The protein below binds the small molecule below.
Small molecule (SMILES): Nc1nc2c(ncn2[C@@H]2O[C@H](CO[P](=O)(O)C[P](=O)(O)OP(=O)(O)O)[C@@H](O)[C@H]2O)c(=O)[nH]1

Sequence of chain 1.B:
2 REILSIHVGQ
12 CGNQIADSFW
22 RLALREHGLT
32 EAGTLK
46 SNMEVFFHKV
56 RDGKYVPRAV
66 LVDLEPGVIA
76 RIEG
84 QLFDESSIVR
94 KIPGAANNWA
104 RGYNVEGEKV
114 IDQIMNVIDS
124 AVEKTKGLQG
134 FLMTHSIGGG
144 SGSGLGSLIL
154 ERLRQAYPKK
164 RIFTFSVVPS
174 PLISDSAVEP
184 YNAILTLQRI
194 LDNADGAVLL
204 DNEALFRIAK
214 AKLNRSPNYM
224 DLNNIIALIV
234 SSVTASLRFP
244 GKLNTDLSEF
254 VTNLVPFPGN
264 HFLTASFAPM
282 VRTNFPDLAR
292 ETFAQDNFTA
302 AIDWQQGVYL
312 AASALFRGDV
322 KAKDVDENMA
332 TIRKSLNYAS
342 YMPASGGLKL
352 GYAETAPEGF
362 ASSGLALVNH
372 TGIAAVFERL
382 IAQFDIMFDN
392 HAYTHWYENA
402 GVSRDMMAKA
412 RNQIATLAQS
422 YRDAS

Binding-site contacts:
Ligand atom C4 contacts residue CYS12 of chain 1.B at 3.4 Å (hydrophobic).
Ligand atom O1G contacts residue ALA98 of chain 1.B at 3.3 Å.
Ligand atom N1 contacts residue ASN226 of chain 1.B at 2.8 Å (h-bond).
Ligand atom O3B contacts residue GLY142 of chain 1.B at 3.4 Å.
Ligand atom O1G contacts residue SER144 of chain 1.B at 2.6 Å (h-bond).
Ligand atom O1B contacts residue GLY145 of chain 1.B at 2.4 Å (h-bond).
Ligand atom PG contacts residue GLU70 of chain 1.B at 3.4 Å.
Ligand atom O3' contacts residue ASP178 of chain 1.B at 2.3 Å (salt-bridge).
Ligand atom N7 contacts residue GLN15 of chain 1.B at 2.9 Å (h-bond).
Ligand atom C6 contacts residue ASN226 of chain 1.B at 2.7 Å.
Ligand atom O3G contacts residue ALA99 of chain 1.B at 2.8 Å (h-bond).
Ligand atom O4' contacts residue SER139 of chain 1.B at 3.5 Å (h-bond).
Ligand atom O1G contacts residue ALA99 of chain 1.B at 2.8 Å (h-bond).
Ligand atom O2' contacts residue TYR222 of chain 1.B at 2.7 Å (h-bond).
Ligand atom O3G contacts residue GLU70 of chain 1.B at 2.9 Å (salt-bridge).
Ligand atom O6 contacts residue ASN226 of chain 1.B at 1.3 Å (h-bond).
Ligand atom O3B contacts residue GLY143 of chain 1.B at 3.4 Å (h-bond).
Ligand atom O3G contacts residue ASN100 of chain 1.B at 3.2 Å (h-bond).
Ligand atom PG contacts residue ALA99 of chain 1.B at 3.4 Å.
Ligand atom C5' contacts residue SER139 of chain 1.B at 3.2 Å.
Ligand atom O1G contacts residue GLY143 of chain 1.B at 3.0 Å (h-bond).
Ligand atom O5' contacts residue SER139 of chain 1.B at 3.2 Å (h-bond).
Ligand atom O2B contacts residue GLY10 of chain 1.B at 3.2 Å.
Ligand atom O6 contacts residue GLN15 of chain 1.B at 3.4 Å (h-bond).
Ligand atom O2B contacts residue GLN11 of chain 1.B at 2.4 Å (h-bond).
Ligand atom O1A contacts residue CYS12 of chain 1.B at 3.0 Å (h-bond).
Ligand atom C8 contacts residue CYS12 of chain 1.B at 3.4 Å (hydrophobic).
Ligand atom O2G contacts residue GLU70 of chain 1.B at 2.8 Å (salt-bridge).
Ligand atom O3G contacts residue GLU258 of chain 1.C at 2.8 Å (salt-bridge).
Ligand atom O5' contacts residue CYS12 of chain 1.B at 3.3 Å.
Ligand atom O1B contacts residue SER144 of chain 1.B at 3.1 Å (h-bond).
Ligand atom N3 contacts residue ASN205 of chain 1.B at 2.6 Å (h-bond).
Ligand atom N7 contacts residue CYS12 of chain 1.B at 3.4 Å.
Ligand atom N2 contacts residue ASN205 of chain 1.B at 1.3 Å (h-bond).
Ligand atom O1B contacts residue GLY10 of chain 1.B at 3.2 Å.
Ligand atom C3' contacts residue ASP178 of chain 1.B at 3.4 Å.
Ligand atom O2' contacts residue ASP178 of chain 1.B at 3.1 Å (salt-bridge).
Ligand atom N2 contacts residue LEU208 of chain 1.B at 3.4 Å.
Ligand atom C2 contacts residue ASN205 of chain 1.B at 2.3 Å.
Ligand atom O1A contacts residue GLN11 of chain 1.B at 2.8 Å (h-bond).

Sequence of chain 1.C:
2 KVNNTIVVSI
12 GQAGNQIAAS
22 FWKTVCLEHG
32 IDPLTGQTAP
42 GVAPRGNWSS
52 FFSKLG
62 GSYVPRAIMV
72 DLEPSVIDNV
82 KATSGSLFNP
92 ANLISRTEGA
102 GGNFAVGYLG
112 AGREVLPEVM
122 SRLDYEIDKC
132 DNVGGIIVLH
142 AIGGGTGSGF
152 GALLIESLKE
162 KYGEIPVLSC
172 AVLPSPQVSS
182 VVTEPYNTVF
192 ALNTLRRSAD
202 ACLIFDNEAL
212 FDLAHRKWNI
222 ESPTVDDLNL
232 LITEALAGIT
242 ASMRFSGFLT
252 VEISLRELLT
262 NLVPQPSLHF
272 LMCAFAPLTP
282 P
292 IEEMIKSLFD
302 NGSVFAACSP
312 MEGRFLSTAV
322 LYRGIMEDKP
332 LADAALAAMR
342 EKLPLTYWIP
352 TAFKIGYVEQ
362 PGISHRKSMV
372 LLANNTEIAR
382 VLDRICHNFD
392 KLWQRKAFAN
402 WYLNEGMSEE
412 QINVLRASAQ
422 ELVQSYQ